Sequence of chain 8.B:
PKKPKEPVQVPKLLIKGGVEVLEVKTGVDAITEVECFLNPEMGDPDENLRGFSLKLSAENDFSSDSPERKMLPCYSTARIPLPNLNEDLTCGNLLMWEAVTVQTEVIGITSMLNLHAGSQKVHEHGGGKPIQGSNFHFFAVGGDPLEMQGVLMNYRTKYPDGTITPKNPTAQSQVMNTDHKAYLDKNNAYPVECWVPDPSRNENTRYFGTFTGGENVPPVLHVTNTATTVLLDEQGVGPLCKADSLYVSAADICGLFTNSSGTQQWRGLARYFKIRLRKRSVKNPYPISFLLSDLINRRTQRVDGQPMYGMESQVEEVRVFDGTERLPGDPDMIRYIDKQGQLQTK

A protein and the small-molecule ligand that binds it are described below.
Small molecule (SMILES): CC(=O)N[C@H]1[C@H]([C@H](O)[C@H](O)CO)O[C@@](O[C@H](CO)[C@@H](O)[C@@H]2O[C@@H](C(=O)O)C[C@H](O)[C@H]2NC(C)=O)(C(=O)O)C[C@@H]1O

Sequence of chain 8.E:
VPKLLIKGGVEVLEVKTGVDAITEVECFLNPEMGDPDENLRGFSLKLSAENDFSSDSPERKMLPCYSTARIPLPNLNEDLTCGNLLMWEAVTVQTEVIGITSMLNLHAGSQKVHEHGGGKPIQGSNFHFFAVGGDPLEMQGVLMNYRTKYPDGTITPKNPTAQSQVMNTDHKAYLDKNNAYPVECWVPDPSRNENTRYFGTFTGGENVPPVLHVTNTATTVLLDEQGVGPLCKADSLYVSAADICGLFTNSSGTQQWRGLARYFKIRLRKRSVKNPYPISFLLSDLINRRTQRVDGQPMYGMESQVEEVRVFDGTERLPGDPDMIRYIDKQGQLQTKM

Sequence of chain 8.A:
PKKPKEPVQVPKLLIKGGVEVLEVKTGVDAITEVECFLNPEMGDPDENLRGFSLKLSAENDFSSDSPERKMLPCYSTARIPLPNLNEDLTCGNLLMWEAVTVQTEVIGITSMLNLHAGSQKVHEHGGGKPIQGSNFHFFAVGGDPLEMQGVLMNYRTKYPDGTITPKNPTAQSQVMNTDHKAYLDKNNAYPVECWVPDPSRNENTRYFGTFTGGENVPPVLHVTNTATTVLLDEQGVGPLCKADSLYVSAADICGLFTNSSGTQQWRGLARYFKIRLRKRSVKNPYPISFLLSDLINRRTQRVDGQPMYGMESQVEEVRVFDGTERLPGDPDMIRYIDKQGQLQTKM

Binding-site contacts:
Ligand atom O8 contacts residue GLN278 of chain 8.A at 3.5 Å (h-bond).
Ligand atom C10 contacts residue ASN272 of chain 8.A at 3.7 Å.
Ligand atom O1A contacts residue THR276 of chain 8.A at 3.4 Å (h-bond).
Ligand atom N5 contacts residue ASN272 of chain 8.A at 3.1 Å (h-bond).
Ligand atom C11 contacts residue PHE75 of chain 8.B at 3.5 Å (hydrophobic).
Ligand atom C4 contacts residue ASN272 of chain 8.A at 4.0 Å.
Ligand atom C10 contacts residue LEU62 of chain 8.A at 3.9 Å (hydrophobic).
Ligand atom O8 contacts residue THR276 of chain 8.A at 3.2 Å.
Ligand atom C1 contacts residue LYS68 of chain 8.A at 3.8 Å.
Ligand atom C9 contacts residue LYS68 of chain 8.A at 3.8 Å.
Ligand atom O1B contacts residue LYS68 of chain 8.A at 3.7 Å.
Ligand atom C11 contacts residue PHE270 of chain 8.A at 3.8 Å (hydrophobic).
Ligand atom O1B contacts residue THR276 of chain 8.A at 2.8 Å (h-bond).
Ligand atom C11 contacts residue GLN278 of chain 8.A at 3.4 Å.
Ligand atom C11 contacts residue THR276 of chain 8.A at 3.7 Å.
Ligand atom O10 contacts residue LEU62 of chain 8.A at 3.6 Å.
Ligand atom O1A contacts residue LYS68 of chain 8.A at 3.2 Å (salt-bridge).
Ligand atom O9 contacts residue LEU67 of chain 8.A at 3.2 Å.
Ligand atom C7 contacts residue GLN278 of chain 8.A at 3.8 Å.
Ligand atom C1 contacts residue THR276 of chain 8.A at 3.5 Å.
Ligand atom O8 contacts residue ASN272 of chain 8.A at 3.5 Å (h-bond).
Ligand atom C10 contacts residue GLN278 of chain 8.A at 4.0 Å.
Ligand atom C10 contacts residue PHE75 of chain 8.B at 3.9 Å (hydrophobic).
Ligand atom C1 contacts residue SER274 of chain 8.A at 3.4 Å.
Ligand atom C11 contacts residue PHE65 of chain 8.A at 3.7 Å (hydrophobic).
Ligand atom C9 contacts residue GLN278 of chain 8.A at 3.2 Å.
Ligand atom C8 contacts residue GLN278 of chain 8.A at 3.7 Å.
Ligand atom O10 contacts residue PHE75 of chain 8.B at 3.5 Å.
Ligand atom O1B contacts residue ASN272 of chain 8.A at 3.7 Å.
Ligand atom C11 contacts residue HIS138 of chain 8.E at 3.4 Å.
Ligand atom C11 contacts residue LEU62 of chain 8.A at 4.0 Å (hydrophobic).
Ligand atom O9 contacts residue LYS68 of chain 8.A at 2.8 Å (salt-bridge).
Ligand atom O8 contacts residue LYS68 of chain 8.A at 3.9 Å.
Ligand atom N5 contacts residue GLN278 of chain 8.A at 3.7 Å.
Ligand atom C11 contacts residue ASN272 of chain 8.A at 3.4 Å.
Ligand atom O1A contacts residue SER274 of chain 8.A at 2.3 Å (h-bond).
Ligand atom C6 contacts residue ASN272 of chain 8.A at 3.5 Å.
Ligand atom O1B contacts residue SER274 of chain 8.A at 3.9 Å.
Ligand atom C9 contacts residue LEU67 of chain 8.A at 3.9 Å (hydrophobic).
Ligand atom C5 contacts residue ASN272 of chain 8.A at 3.9 Å.